The protein below binds the small molecule below.
Small molecule (SMILES): O=c1[nH]c(=O)c2[nH]c(=O)[nH]c2[nH]1

Binding-site contacts:
Ligand atom C5 contacts residue THR58 of chain 1.A at 3.9 Å.
Ligand atom O13 contacts residue PHE160 of chain 3.A at 3.9 Å.
Ligand atom C2 contacts residue GLN229 of chain 3.A at 3.9 Å.
Ligand atom C8 contacts residue THR58 of chain 1.A at 3.1 Å.
Ligand atom N7 contacts residue PHE160 of chain 3.A at 3.6 Å.
Ligand atom N9 contacts residue PHE160 of chain 3.A at 3.5 Å.
Ligand atom N9 contacts residue THR58 of chain 1.A at 3.9 Å.
Ligand atom O11 contacts residue VAL228 of chain 3.A at 2.8 Å (h-bond).
Ligand atom N7 contacts residue THR58 of chain 1.A at 2.8 Å (h-bond).
Ligand atom O11 contacts residue SER227 of chain 3.A at 3.4 Å.
Ligand atom N9 contacts residue ARG177 of chain 3.A at 3.9 Å.
Ligand atom O13 contacts residue ILE55 of chain 1.A at 3.5 Å.
Ligand atom N1 contacts residue GLN229 of chain 3.A at 3.0 Å (h-bond).
Ligand atom N3 contacts residue PHE160 of chain 3.A at 3.6 Å.
Ligand atom O11 contacts residue ARG177 of chain 3.A at 2.9 Å (salt-bridge).
Ligand atom C2 contacts residue ASN255 of chain 3.A at 3.9 Å.
Ligand atom O13 contacts residue ILE289 of chain 3.A at 3.9 Å.
Ligand atom C8 contacts residue ASP59 of chain 1.A at 3.9 Å.
Ligand atom C2 contacts residue PHE160 of chain 3.A at 3.6 Å (hydrophobic).
Ligand atom O13 contacts residue TYR9 of chain 1.A at 3.8 Å.
Ligand atom C6 contacts residue GLN229 of chain 3.A at 3.7 Å.
Ligand atom O13 contacts residue THR58 of chain 1.A at 3.8 Å.
Ligand atom N3 contacts residue ARG177 of chain 3.A at 2.9 Å (salt-bridge).
Ligand atom C4 contacts residue PHE160 of chain 3.A at 3.3 Å (hydrophobic).
Ligand atom O24 contacts residue LEU171 of chain 3.A at 3.5 Å.
Ligand atom O24 contacts residue THR58 of chain 1.A at 3.0 Å (h-bond).
Ligand atom C5 contacts residue PHE160 of chain 3.A at 3.3 Å (hydrophobic).
Ligand atom N3 contacts residue ASN255 of chain 3.A at 3.3 Å (h-bond).
Ligand atom O11 contacts residue PHE160 of chain 3.A at 3.8 Å.
Ligand atom N7 contacts residue ALA57 of chain 1.A at 3.7 Å.
Ligand atom O13 contacts residue GLN229 of chain 3.A at 2.9 Å (h-bond).
Ligand atom C8 contacts residue PHE160 of chain 3.A at 3.7 Å (hydrophobic).
Ligand atom C2 contacts residue ARG177 of chain 3.A at 3.5 Å.
Ligand atom O11 contacts residue GLN229 of chain 3.A at 3.8 Å.
Ligand atom O24 contacts residue ALA57 of chain 1.A at 3.7 Å.
Ligand atom N1 contacts residue PHE160 of chain 3.A at 3.5 Å.
Ligand atom C4 contacts residue ARG177 of chain 3.A at 3.7 Å.
Ligand atom C6 contacts residue PHE160 of chain 3.A at 3.4 Å (hydrophobic).
Ligand atom O24 contacts residue ASP59 of chain 1.A at 2.9 Å (salt-bridge).
Ligand atom C4 contacts residue ASN255 of chain 3.A at 3.8 Å.

Sequence of chain 3.A:
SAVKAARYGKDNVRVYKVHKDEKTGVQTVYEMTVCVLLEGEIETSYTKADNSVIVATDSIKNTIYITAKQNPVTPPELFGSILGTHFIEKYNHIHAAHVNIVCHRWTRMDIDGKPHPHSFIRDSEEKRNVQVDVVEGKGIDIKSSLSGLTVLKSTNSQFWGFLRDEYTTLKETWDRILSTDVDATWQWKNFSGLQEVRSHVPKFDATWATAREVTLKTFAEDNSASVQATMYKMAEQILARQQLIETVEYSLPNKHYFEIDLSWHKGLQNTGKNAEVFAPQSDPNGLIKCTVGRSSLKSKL

Sequence of chain 1.A:
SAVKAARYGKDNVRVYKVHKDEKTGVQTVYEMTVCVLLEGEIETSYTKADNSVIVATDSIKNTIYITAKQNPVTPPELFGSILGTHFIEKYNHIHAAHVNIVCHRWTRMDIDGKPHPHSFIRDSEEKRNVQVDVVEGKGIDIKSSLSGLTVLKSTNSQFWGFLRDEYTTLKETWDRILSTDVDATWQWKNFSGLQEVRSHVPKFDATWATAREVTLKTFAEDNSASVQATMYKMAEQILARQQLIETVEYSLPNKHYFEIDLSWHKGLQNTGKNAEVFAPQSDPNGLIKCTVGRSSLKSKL